Binding-site contacts:
Ligand atom C1 contacts residue TYR88 of chain 3.A at 4.5 Å (hydrophobic).
Ligand atom C3 contacts residue ASN57 of chain 3.A at 3.8 Å.
Ligand atom C6 contacts residue TYR88 of chain 3.A at 3.9 Å (hydrophobic).
Ligand atom C5 contacts residue ASN57 of chain 3.A at 3.6 Å.
Ligand atom N2 contacts residue ASN57 of chain 3.A at 3.0 Å (h-bond).
Ligand atom C7 contacts residue ASN57 of chain 3.A at 3.3 Å.
Ligand atom C5 contacts residue TYR88 of chain 3.A at 4.2 Å (hydrophobic).
Ligand atom C4 contacts residue ASN57 of chain 3.A at 4.2 Å.
Ligand atom C8 contacts residue GLU56 of chain 3.A at 3.5 Å.
Ligand atom O5 contacts residue TYR88 of chain 3.A at 3.5 Å (h-bond).
Ligand atom O7 contacts residue ASN57 of chain 3.A at 3.3 Å (h-bond).
Ligand atom O6 contacts residue TYR88 of chain 3.A at 2.6 Å (h-bond).
Ligand atom C2 contacts residue ASN57 of chain 3.A at 2.5 Å.
Ligand atom O5 contacts residue ASN57 of chain 3.A at 2.3 Å (h-bond).
Ligand atom C1 contacts residue ASN57 of chain 3.A at 1.4 Å.

Sequence of chain 3.A:
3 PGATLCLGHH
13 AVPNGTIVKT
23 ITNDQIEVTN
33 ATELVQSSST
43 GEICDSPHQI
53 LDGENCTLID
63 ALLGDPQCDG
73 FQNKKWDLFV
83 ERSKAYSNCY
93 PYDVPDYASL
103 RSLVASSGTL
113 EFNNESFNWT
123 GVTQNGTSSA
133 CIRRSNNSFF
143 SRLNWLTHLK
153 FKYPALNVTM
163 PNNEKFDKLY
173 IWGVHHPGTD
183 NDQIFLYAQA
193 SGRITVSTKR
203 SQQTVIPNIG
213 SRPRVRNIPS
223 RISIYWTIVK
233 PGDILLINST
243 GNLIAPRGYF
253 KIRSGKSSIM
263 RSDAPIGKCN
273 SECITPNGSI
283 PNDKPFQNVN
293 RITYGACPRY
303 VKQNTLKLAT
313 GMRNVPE

A small-molecule ligand and the protein it binds are described below.
Small molecule (SMILES): CC(=O)N[C@@H]1[C@@H](O)[C@H](O)[C@@H](CO)O[C@H]1O